Binding-site contacts:
Ligand atom C2 contacts residue LEU16 of chain 1.G at 4.3 Å (hydrophobic).
Ligand atom C7 contacts residue CYS6 of chain 1.G at 2.6 Å (hydrophobic).
Ligand atom C4 contacts residue LEU11 of chain 1.H at 3.6 Å (hydrophobic).
Ligand atom O1 contacts residue ALA14 of chain 1.H at 3.5 Å.
Ligand atom C1 contacts residue ALA14 of chain 1.H at 4.3 Å (hydrophobic).
Ligand atom C7 contacts residue SER9 of chain 1.G at 3.2 Å.
Ligand atom C5 contacts residue LEU11 of chain 1.H at 3.5 Å (hydrophobic).
Ligand atom C1 contacts residue LEU16 of chain 1.G at 4.0 Å (hydrophobic).
Ligand atom C4 contacts residue LEU6 of chain 1.J at 4.0 Å (hydrophobic).
Ligand atom C1 contacts residue LEU11 of chain 1.H at 4.3 Å (hydrophobic).
Ligand atom C3 contacts residue LEU11 of chain 1.H at 4.0 Å (hydrophobic).
Ligand atom O1 contacts residue HIS5 of chain 1.J at 4.3 Å.
Ligand atom C2 contacts residue LEU11 of chain 1.H at 4.4 Å (hydrophobic).
Ligand atom C3 contacts residue CYS6 of chain 1.G at 3.4 Å (hydrophobic).
Ligand atom C6 contacts residue HIS10 of chain 1.H at 3.8 Å.
Ligand atom C7 contacts residue ILE10 of chain 1.G at 3.5 Å (hydrophobic).
Ligand atom C5 contacts residue LEU6 of chain 1.J at 3.6 Å (hydrophobic).
Ligand atom O1 contacts residue LEU16 of chain 1.G at 3.5 Å.
Ligand atom C5 contacts residue HIS10 of chain 1.H at 3.9 Å.
Ligand atom C3 contacts residue HIS5 of chain 1.J at 3.9 Å.
Ligand atom C7 contacts residue CYS11 of chain 1.G at 2.8 Å (hydrophobic).
Ligand atom C4 contacts residue CYS6 of chain 1.G at 3.4 Å (hydrophobic).
Ligand atom O1 contacts residue LEU17 of chain 1.L at 3.6 Å.
Ligand atom C5 contacts residue CYS7 of chain 1.H at 4.5 Å (hydrophobic).
Ligand atom C6 contacts residue HIS5 of chain 1.J at 4.5 Å.
Ligand atom C1 contacts residue HIS5 of chain 1.J at 4.0 Å.
Ligand atom C1 contacts residue CYS11 of chain 1.G at 4.2 Å (hydrophobic).
Ligand atom C3 contacts residue CYS11 of chain 1.G at 3.9 Å (hydrophobic).
Ligand atom O1 contacts residue CYS11 of chain 1.G at 4.1 Å.
Ligand atom C2 contacts residue HIS5 of chain 1.J at 3.7 Å.
Ligand atom C4 contacts residue CYS7 of chain 1.H at 4.3 Å (hydrophobic).
Ligand atom C6 contacts residue LEU11 of chain 1.H at 3.9 Å (hydrophobic).
Ligand atom C1 contacts residue LEU17 of chain 1.L at 4.5 Å (hydrophobic).
Ligand atom C4 contacts residue HIS5 of chain 1.J at 4.2 Å.
Ligand atom C7 contacts residue HIS5 of chain 1.J at 4.3 Å.
Ligand atom C6 contacts residue ALA14 of chain 1.H at 4.3 Å (hydrophobic).
Ligand atom C6 contacts residue LEU6 of chain 1.J at 4.3 Å (hydrophobic).
Ligand atom C2 contacts residue CYS11 of chain 1.G at 3.3 Å (hydrophobic).

Sequence of chain 1.H:
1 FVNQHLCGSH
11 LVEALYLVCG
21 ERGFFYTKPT

Sequence of chain 1.J:
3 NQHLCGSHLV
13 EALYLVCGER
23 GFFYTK

This protein binds this small molecule.
Small molecule (SMILES): Cc1cccc(O)c1

Sequence of chain 1.L:
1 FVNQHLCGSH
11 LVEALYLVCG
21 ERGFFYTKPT

Sequence of chain 1.G:
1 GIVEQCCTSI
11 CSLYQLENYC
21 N